A small-molecule ligand and the protein it binds are described below.
Small molecule (SMILES): O=C(COP(=O)(O)O)[C@@H](O)[C@H](O)[C@H](O)COP(=O)(O)O

Sequence of chain 1.B:
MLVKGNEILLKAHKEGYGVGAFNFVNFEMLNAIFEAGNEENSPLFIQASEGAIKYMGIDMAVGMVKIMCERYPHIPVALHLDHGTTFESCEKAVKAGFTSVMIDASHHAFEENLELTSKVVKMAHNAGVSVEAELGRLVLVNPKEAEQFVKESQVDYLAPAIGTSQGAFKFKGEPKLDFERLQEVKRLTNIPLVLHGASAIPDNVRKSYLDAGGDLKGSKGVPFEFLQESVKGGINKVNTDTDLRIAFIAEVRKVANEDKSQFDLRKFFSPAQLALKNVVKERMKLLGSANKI

Sequence of chain 1.A:
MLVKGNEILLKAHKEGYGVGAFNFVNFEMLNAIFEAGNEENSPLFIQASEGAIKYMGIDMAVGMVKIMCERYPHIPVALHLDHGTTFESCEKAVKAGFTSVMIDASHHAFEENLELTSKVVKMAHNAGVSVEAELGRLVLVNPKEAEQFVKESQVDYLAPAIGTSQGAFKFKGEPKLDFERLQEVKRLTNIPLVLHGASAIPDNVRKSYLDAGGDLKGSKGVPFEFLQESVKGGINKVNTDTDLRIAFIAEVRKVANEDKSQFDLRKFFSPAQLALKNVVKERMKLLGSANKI

Binding-site contacts:
Ligand atom O6P contacts residue ARG280 of chain 1.A at 2.8 Å (salt-bridge).
Ligand atom O2P contacts residue ALA212 of chain 1.B at 3.1 Å (h-bond).
Ligand atom P2 contacts residue ARG259 of chain 1.B at 3.7 Å.
Ligand atom O6 contacts residue ARG259 of chain 1.B at 3.5 Å (salt-bridge).
Ligand atom O4P contacts residue ARG259 of chain 1.B at 2.9 Å (salt-bridge).
Ligand atom O4 contacts residue HIS83 of chain 1.B at 3.3 Å (h-bond).
Ligand atom O1 contacts residue ASN253 of chain 1.B at 3.7 Å.
Ligand atom O3 contacts residue ASN253 of chain 1.B at 2.9 Å (h-bond).
Ligand atom O3P contacts residue THR256 of chain 1.B at 2.8 Å (h-bond).
Ligand atom O6 contacts residue ASP255 of chain 1.B at 3.5 Å (salt-bridge).
Ligand atom O4P contacts residue ARG280 of chain 1.A at 3.0 Å (salt-bridge).
Ligand atom P2 contacts residue SER49 of chain 1.B at 3.6 Å.
Ligand atom P1 contacts residue SER213 of chain 1.B at 3.6 Å.
Ligand atom O6P contacts residue SER49 of chain 1.B at 2.5 Å (h-bond).
Ligand atom P1 contacts residue LYS184 of chain 1.B at 3.7 Å.
Ligand atom P1 contacts residue THR256 of chain 1.B at 3.6 Å.
Ligand atom C2 contacts residue ASN253 of chain 1.B at 3.7 Å.
Ligand atom O2P contacts residue GLY211 of chain 1.B at 3.0 Å.
Ligand atom C3 contacts residue ASP82 of chain 1.B at 3.2 Å.
Ligand atom P2 contacts residue ARG280 of chain 1.A at 3.7 Å.
Ligand atom C5 contacts residue ASP82 of chain 1.B at 3.3 Å.
Ligand atom O4 contacts residue ASP82 of chain 1.B at 3.2 Å (salt-bridge).
Ligand atom O2 contacts residue HIS210 of chain 1.B at 3.7 Å.
Ligand atom O5P contacts residue SER49 of chain 1.B at 3.6 Å.
Ligand atom O3P contacts residue GLN180 of chain 1.B at 3.7 Å.
Ligand atom O2 contacts residue GLY211 of chain 1.B at 2.9 Å (h-bond).
Ligand atom C4 contacts residue ASP82 of chain 1.B at 3.4 Å.
Ligand atom O5 contacts residue ASP255 of chain 1.B at 2.6 Å (salt-bridge).
Ligand atom O2 contacts residue GLN180 of chain 1.B at 3.5 Å.
Ligand atom O3P contacts residue GLY181 of chain 1.B at 2.8 Å (h-bond).
Ligand atom O2P contacts residue SER213 of chain 1.B at 2.9 Å (h-bond).
Ligand atom O1 contacts residue GLY211 of chain 1.B at 3.1 Å.
Ligand atom C5 contacts residue ASP255 of chain 1.B at 3.6 Å.
Ligand atom O2P contacts residue LYS184 of chain 1.B at 2.6 Å (salt-bridge).
Ligand atom O3 contacts residue ASP82 of chain 1.B at 2.7 Å (salt-bridge).
Ligand atom O1P contacts residue SER213 of chain 1.B at 2.7 Å (h-bond).
Ligand atom O1P contacts residue THR256 of chain 1.B at 2.8 Å (h-bond).
Ligand atom O1P contacts residue ASP255 of chain 1.B at 2.8 Å (salt-bridge).
Ligand atom O2 contacts residue ASN253 of chain 1.B at 3.4 Å.
Ligand atom O3 contacts residue GLN47 of chain 1.B at 3.5 Å (h-bond).